This small molecule binds to this protein.
Small molecule (SMILES): CC(=O)N[C@H]1[C@H](O[C@H]2[C@H](O)[C@@H](NC(C)=O)CO[C@@H]2CO)O[C@H](CO)[C@@H](O)[C@@H]1O

Sequence of chain 1.A:
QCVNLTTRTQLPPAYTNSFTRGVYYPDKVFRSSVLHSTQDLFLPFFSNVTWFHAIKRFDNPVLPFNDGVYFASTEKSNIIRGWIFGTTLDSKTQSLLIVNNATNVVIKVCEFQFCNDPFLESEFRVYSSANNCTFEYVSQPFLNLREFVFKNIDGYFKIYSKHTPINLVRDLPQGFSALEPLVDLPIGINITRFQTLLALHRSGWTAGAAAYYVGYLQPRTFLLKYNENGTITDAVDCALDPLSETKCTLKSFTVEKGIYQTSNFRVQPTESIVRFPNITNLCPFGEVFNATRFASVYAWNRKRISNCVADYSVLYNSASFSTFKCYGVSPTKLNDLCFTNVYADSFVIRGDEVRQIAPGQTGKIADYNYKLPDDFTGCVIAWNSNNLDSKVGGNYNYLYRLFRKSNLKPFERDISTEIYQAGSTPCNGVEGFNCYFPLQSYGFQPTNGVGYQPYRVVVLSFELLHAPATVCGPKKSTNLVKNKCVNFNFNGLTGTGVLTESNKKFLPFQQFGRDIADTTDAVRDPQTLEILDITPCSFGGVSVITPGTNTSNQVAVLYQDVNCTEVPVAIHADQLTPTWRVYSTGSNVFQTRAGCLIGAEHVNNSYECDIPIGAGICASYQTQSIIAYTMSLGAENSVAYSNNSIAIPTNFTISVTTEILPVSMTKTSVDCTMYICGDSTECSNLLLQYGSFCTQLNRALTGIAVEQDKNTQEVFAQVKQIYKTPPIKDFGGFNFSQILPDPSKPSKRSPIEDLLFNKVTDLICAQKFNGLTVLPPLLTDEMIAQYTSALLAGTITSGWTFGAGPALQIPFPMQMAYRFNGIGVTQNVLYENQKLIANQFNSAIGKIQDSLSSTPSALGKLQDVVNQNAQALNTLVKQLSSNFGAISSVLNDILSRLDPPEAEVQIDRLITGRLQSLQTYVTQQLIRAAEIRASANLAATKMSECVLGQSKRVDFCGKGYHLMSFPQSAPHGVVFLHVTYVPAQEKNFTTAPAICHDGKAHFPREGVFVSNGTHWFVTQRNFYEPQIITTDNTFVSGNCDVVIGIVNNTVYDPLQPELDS

Binding-site contacts:
Ligand atom C5 contacts residue ASN801 of chain 1.A at 3.7 Å.
Ligand atom C7 contacts residue GLN804 of chain 1.A at 4.0 Å.
Ligand atom C6 contacts residue ASN801 of chain 1.A at 4.5 Å.
Ligand atom C8 contacts residue ASN928 of chain 1.A at 4.5 Å.
Ligand atom O7 contacts residue SER803 of chain 1.A at 4.3 Å.
Ligand atom O7 contacts residue ASN801 of chain 1.A at 4.2 Å.
Ligand atom N2 contacts residue ASN801 of chain 1.A at 2.7 Å (h-bond).
Ligand atom C2 contacts residue SER803 of chain 1.A at 4.4 Å.
Ligand atom C3 contacts residue ASN801 of chain 1.A at 3.7 Å.
Ligand atom C4 contacts residue ASN801 of chain 1.A at 4.3 Å.
Ligand atom O6 contacts residue ASN801 of chain 1.A at 3.8 Å.
Ligand atom O7 contacts residue GLN804 of chain 1.A at 3.1 Å (h-bond).
Ligand atom C7 contacts residue ASN801 of chain 1.A at 3.7 Å.
Ligand atom O5 contacts residue ASN801 of chain 1.A at 2.5 Å (h-bond).
Ligand atom C1 contacts residue ASN801 of chain 1.A at 1.4 Å.
Ligand atom C8 contacts residue GLY932 of chain 1.A at 4.2 Å.
Ligand atom C8 contacts residue GLN804 of chain 1.A at 3.9 Å.
Ligand atom C2 contacts residue ASN801 of chain 1.A at 2.4 Å.
Ligand atom O5 contacts residue SER803 of chain 1.A at 4.5 Å.